Sequence of chain 1.E:
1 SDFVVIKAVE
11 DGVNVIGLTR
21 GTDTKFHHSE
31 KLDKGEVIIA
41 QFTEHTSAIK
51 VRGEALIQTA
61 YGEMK

Binding-site contacts:
Ligand atom CD1 contacts residue GLU44 of chain 1.E at 3.9 Å.
Ligand atom CD1 contacts residue THR43 of chain 1.E at 4.0 Å.
Ligand atom CE3 contacts residue ARG20 of chain 1.E at 3.5 Å.
Ligand atom NE1 contacts residue GLU44 of chain 1.E at 3.8 Å.
Ligand atom CB contacts residue ARG20 of chain 1.E at 3.7 Å.
Ligand atom CZ2 contacts residue GLU44 of chain 1.E at 3.2 Å.
Ligand atom CD2 contacts residue THR43 of chain 1.E at 3.9 Å.
Ligand atom OXT contacts residue SER1 of chain 1.F at 3.4 Å.
Ligand atom CE3 contacts residue GLU44 of chain 1.E at 4.3 Å.
Ligand atom C contacts residue SER1 of chain 1.F at 4.1 Å.
Ligand atom CE2 contacts residue GLU44 of chain 1.E at 3.6 Å.
Ligand atom NE1 contacts residue THR43 of chain 1.E at 4.3 Å.
Ligand atom CD1 contacts residue SER1 of chain 1.E at 3.6 Å.
Ligand atom CG contacts residue THR43 of chain 1.E at 3.7 Å.
Ligand atom OXT contacts residue GLN41 of chain 1.F at 3.4 Å (h-bond).
Ligand atom CG contacts residue SER1 of chain 1.E at 4.1 Å.
Ligand atom CG contacts residue PHE42 of chain 1.E at 4.2 Å (hydrophobic).
Ligand atom CE2 contacts residue THR43 of chain 1.E at 4.3 Å.
Ligand atom CZ3 contacts residue ARG20 of chain 1.E at 3.9 Å.
Ligand atom CH2 contacts residue GLU44 of chain 1.E at 3.9 Å.
Ligand atom CA contacts residue SER1 of chain 1.E at 3.8 Å.
Ligand atom C contacts residue GLN41 of chain 1.F at 4.1 Å.
Ligand atom CG contacts residue ARG20 of chain 1.E at 4.2 Å.
Ligand atom CZ3 contacts residue GLU44 of chain 1.E at 4.4 Å.
Ligand atom N contacts residue SER1 of chain 1.E at 3.8 Å.
Ligand atom OXT contacts residue ARG20 of chain 1.E at 4.0 Å.
Ligand atom CB contacts residue SER1 of chain 1.E at 3.9 Å.
Ligand atom CB contacts residue PHE42 of chain 1.E at 3.5 Å (hydrophobic).
Ligand atom N contacts residue ASP2 of chain 1.E at 4.1 Å.
Ligand atom CD2 contacts residue ARG20 of chain 1.E at 4.2 Å.
Ligand atom N contacts residue SER1 of chain 1.F at 3.9 Å.
Ligand atom CB contacts residue THR43 of chain 1.E at 3.8 Å.
Ligand atom C contacts residue ARG20 of chain 1.E at 4.3 Å.
Ligand atom N contacts residue GLN41 of chain 1.F at 3.0 Å (h-bond).
Ligand atom CE3 contacts residue THR43 of chain 1.E at 4.1 Å.
Ligand atom CD2 contacts residue GLU44 of chain 1.E at 3.8 Å.
Ligand atom CD1 contacts residue PHE42 of chain 1.E at 4.3 Å (hydrophobic).
Ligand atom CG contacts residue GLU44 of chain 1.E at 3.9 Å.
Ligand atom CA contacts residue GLN41 of chain 1.F at 4.0 Å.
Ligand atom N contacts residue PHE42 of chain 1.E at 4.0 Å.

The protein below binds the small molecule below.
Small molecule (SMILES): N[C@@H](Cc1c[nH]c2ccccc12)C(=O)O

Sequence of chain 1.F:
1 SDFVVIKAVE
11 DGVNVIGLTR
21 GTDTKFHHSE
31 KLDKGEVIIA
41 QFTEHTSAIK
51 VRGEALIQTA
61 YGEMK